Sequence of chain 1.A:
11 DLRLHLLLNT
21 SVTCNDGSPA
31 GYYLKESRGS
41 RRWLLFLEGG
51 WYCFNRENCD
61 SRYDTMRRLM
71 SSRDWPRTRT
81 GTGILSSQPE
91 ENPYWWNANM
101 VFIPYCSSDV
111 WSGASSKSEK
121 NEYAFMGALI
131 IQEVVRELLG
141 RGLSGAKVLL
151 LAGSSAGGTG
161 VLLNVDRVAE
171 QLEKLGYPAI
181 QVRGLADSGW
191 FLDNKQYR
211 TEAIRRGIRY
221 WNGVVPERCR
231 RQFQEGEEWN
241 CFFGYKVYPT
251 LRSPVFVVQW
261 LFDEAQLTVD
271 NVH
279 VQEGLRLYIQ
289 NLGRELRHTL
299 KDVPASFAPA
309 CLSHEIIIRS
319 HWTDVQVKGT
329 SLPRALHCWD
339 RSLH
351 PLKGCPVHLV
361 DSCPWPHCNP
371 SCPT

A small-molecule ligand and the protein it binds are described below.
Small molecule (SMILES): COCC(=O)NCc1ccccc1

Binding-site contacts:
Ligand atom C04 contacts residue ALA156 of chain 1.A at 4.2 Å (hydrophobic).
Ligand atom C11 contacts residue ILE214 of chain 1.A at 4.0 Å (hydrophobic).
Ligand atom C12 contacts residue PHE242 of chain 1.A at 3.3 Å (hydrophobic).
Ligand atom C01 contacts residue PHE191 of chain 1.A at 3.8 Å (hydrophobic).
Ligand atom C10 contacts residue ILE214 of chain 1.A at 3.3 Å (hydrophobic).
Ligand atom O02 contacts residue ALA265 of chain 1.A at 3.7 Å.
Ligand atom C13 contacts residue THR159 of chain 1.A at 3.6 Å.
Ligand atom O05 contacts residue TYR52 of chain 1.A at 4.1 Å.
Ligand atom N06 contacts residue PHE191 of chain 1.A at 3.9 Å.
Ligand atom C12 contacts residue PHE191 of chain 1.A at 3.9 Å (hydrophobic).
Ligand atom C11 contacts residue PHE242 of chain 1.A at 4.1 Å (hydrophobic).
Ligand atom C04 contacts residue TRP51 of chain 1.A at 4.2 Å (hydrophobic).
Ligand atom C13 contacts residue PHE242 of chain 1.A at 4.2 Å (hydrophobic).
Ligand atom O02 contacts residue PHE191 of chain 1.A at 3.4 Å.
Ligand atom N06 contacts residue TYR52 of chain 1.A at 4.3 Å.
Ligand atom C09 contacts residue TYR52 of chain 1.A at 4.0 Å (hydrophobic).
Ligand atom C01 contacts residue ALA265 of chain 1.A at 3.5 Å (hydrophobic).
Ligand atom C09 contacts residue ILE214 of chain 1.A at 3.8 Å (hydrophobic).
Ligand atom O02 contacts residue TRP51 of chain 1.A at 4.2 Å.
Ligand atom C11 contacts residue PHE243 of chain 1.A at 3.8 Å (hydrophobic).
Ligand atom C04 contacts residue TYR52 of chain 1.A at 4.5 Å (hydrophobic).
Ligand atom O05 contacts residue TRP51 of chain 1.A at 3.5 Å.
Ligand atom C07 contacts residue TYR52 of chain 1.A at 4.3 Å (hydrophobic).
Ligand atom C07 contacts residue VAL110 of chain 1.A at 4.1 Å (hydrophobic).
Ligand atom C07 contacts residue PHE191 of chain 1.A at 4.4 Å (hydrophobic).
Ligand atom C12 contacts residue THR159 of chain 1.A at 4.3 Å.
Ligand atom C13 contacts residue PHE191 of chain 1.A at 3.6 Å (hydrophobic).
Ligand atom O05 contacts residue ALA156 of chain 1.A at 3.2 Å.
Ligand atom C08 contacts residue PHE191 of chain 1.A at 4.4 Å (hydrophobic).
Ligand atom C01 contacts residue TRP51 of chain 1.A at 3.6 Å (hydrophobic).
Ligand atom C03 contacts residue TRP51 of chain 1.A at 3.6 Å (hydrophobic).